Sequence of chain 1.A:
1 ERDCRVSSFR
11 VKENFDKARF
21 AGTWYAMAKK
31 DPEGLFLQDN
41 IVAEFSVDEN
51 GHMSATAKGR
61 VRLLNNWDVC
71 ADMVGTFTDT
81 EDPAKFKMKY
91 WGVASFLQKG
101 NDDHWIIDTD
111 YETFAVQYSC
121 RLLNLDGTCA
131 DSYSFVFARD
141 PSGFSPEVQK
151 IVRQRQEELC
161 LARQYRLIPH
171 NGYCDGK

This protein binds this small molecule.
Small molecule (SMILES): C/C=C(C)/C=C/C=C(C)/C=C/C1=C(C)CCCC1(C)C

Binding-site contacts:
Ligand atom C7 contacts residue MET88 of chain 1.A at 3.9 Å (hydrophobic).
Ligand atom C18 contacts residue MET88 of chain 1.A at 4.1 Å (hydrophobic).
Ligand atom C20 contacts residue GLN98 of chain 1.A at 3.7 Å.
Ligand atom C15 contacts residue GLN98 of chain 1.A at 4.1 Å.
Ligand atom C4 contacts residue ALA57 of chain 1.A at 4.2 Å (hydrophobic).
Ligand atom C18 contacts residue TYR90 of chain 1.A at 4.0 Å (hydrophobic).
Ligand atom C20 contacts residue PHE36 of chain 1.A at 3.5 Å (hydrophobic).
Ligand atom C12 contacts residue LEU37 of chain 1.A at 3.9 Å (hydrophobic).
Ligand atom C19 contacts residue PHE36 of chain 1.A at 3.4 Å (hydrophobic).
Ligand atom C14 contacts residue GLN98 of chain 1.A at 4.1 Å.
Ligand atom C2 contacts residue PHE45 of chain 1.A at 3.7 Å (hydrophobic).
Ligand atom C15 contacts residue LEU97 of chain 1.A at 4.2 Å (hydrophobic).
Ligand atom C14 contacts residue VAL61 of chain 1.A at 4.1 Å (hydrophobic).
Ligand atom C4 contacts residue MET88 of chain 1.A at 4.2 Å (hydrophobic).
Ligand atom C10 contacts residue MET73 of chain 1.A at 3.9 Å (hydrophobic).
Ligand atom C4 contacts residue ALA55 of chain 1.A at 3.5 Å (hydrophobic).
Ligand atom C18 contacts residue VAL74 of chain 1.A at 4.0 Å (hydrophobic).
Ligand atom C3 contacts residue PHE45 of chain 1.A at 3.8 Å (hydrophobic).
Ligand atom C3 contacts residue ALA57 of chain 1.A at 4.2 Å (hydrophobic).
Ligand atom C6 contacts residue MET88 of chain 1.A at 4.1 Å (hydrophobic).
Ligand atom C14 contacts residue LEU97 of chain 1.A at 4.1 Å (hydrophobic).
Ligand atom C15 contacts residue VAL61 of chain 1.A at 3.7 Å (hydrophobic).
Ligand atom C9 contacts residue LEU37 of chain 1.A at 4.0 Å (hydrophobic).
Ligand atom C3 contacts residue ALA55 of chain 1.A at 3.6 Å (hydrophobic).
Ligand atom C8 contacts residue LEU37 of chain 1.A at 4.1 Å (hydrophobic).
Ligand atom C17 contacts residue PHE135 of chain 1.A at 4.2 Å (hydrophobic).
Ligand atom C12 contacts residue MET73 of chain 1.A at 3.8 Å (hydrophobic).
Ligand atom C13 contacts residue GLN98 of chain 1.A at 4.1 Å.
Ligand atom C2 contacts residue HIS104 of chain 1.A at 4.1 Å.
Ligand atom C20 contacts residue LEU37 of chain 1.A at 4.1 Å (hydrophobic).
Ligand atom C3 contacts residue ALA43 of chain 1.A at 4.1 Å (hydrophobic).
Ligand atom C10 contacts residue LEU37 of chain 1.A at 3.7 Å (hydrophobic).
Ligand atom C11 contacts residue LEU37 of chain 1.A at 3.8 Å (hydrophobic).
Ligand atom C16 contacts residue HIS104 of chain 1.A at 3.4 Å.
Ligand atom C16 contacts residue GLN117 of chain 1.A at 4.0 Å.
Ligand atom C5 contacts residue MET88 of chain 1.A at 3.8 Å (hydrophobic).
Ligand atom C20 contacts residue LEU35 of chain 1.A at 3.4 Å (hydrophobic).
Ligand atom C16 contacts residue PHE135 of chain 1.A at 4.2 Å (hydrophobic).
Ligand atom C5 contacts residue ALA57 of chain 1.A at 4.2 Å (hydrophobic).
Ligand atom C18 contacts residue GLY75 of chain 1.A at 3.9 Å.